Binding-site contacts:
Ligand atom O5 contacts residue ASN57 of chain 1.A at 2.5 Å (h-bond).
Ligand atom O7 contacts residue ASN57 of chain 1.A at 3.5 Å (h-bond).
Ligand atom C6 contacts residue ARG14 of chain 1.A at 4.3 Å.
Ligand atom C5 contacts residue ARG14 of chain 1.A at 3.8 Å.
Ligand atom C5 contacts residue ASN57 of chain 1.A at 3.7 Å.
Ligand atom C3 contacts residue ASN57 of chain 1.A at 3.8 Å.
Ligand atom O5 contacts residue ARG14 of chain 1.A at 3.8 Å.
Ligand atom C2 contacts residue ASN57 of chain 1.A at 2.5 Å.
Ligand atom C6 contacts residue ASP3 of chain 1.A at 4.0 Å.
Ligand atom C4 contacts residue ASN57 of chain 1.A at 4.3 Å.
Ligand atom C1 contacts residue ARG14 of chain 1.A at 4.1 Å.
Ligand atom C5 contacts residue ASP3 of chain 1.A at 4.5 Å.
Ligand atom C1 contacts residue ASN57 of chain 1.A at 1.5 Å.
Ligand atom N2 contacts residue ASN57 of chain 1.A at 2.9 Å (h-bond).
Ligand atom C7 contacts residue ASN57 of chain 1.A at 3.4 Å.

Sequence of chain 1.A:
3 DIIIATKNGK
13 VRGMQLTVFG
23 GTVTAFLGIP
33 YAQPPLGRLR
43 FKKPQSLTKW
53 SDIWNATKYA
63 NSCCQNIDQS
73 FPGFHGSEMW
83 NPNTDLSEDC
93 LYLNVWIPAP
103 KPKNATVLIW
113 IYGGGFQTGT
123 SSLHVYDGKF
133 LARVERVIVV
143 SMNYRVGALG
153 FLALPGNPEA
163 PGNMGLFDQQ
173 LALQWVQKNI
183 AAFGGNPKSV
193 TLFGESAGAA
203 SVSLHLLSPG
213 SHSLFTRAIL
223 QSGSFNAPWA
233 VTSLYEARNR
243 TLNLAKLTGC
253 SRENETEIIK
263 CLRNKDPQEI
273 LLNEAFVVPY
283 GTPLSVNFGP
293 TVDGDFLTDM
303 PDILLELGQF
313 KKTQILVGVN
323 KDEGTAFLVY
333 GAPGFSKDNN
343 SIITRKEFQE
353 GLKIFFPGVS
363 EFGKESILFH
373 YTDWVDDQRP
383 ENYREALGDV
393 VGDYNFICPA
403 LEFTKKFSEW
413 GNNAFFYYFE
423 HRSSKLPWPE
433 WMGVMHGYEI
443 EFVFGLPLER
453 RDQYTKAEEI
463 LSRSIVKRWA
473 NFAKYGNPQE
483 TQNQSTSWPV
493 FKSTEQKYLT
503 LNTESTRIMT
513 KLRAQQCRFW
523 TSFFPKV

A small-molecule ligand and the protein it binds are described below.
Small molecule (SMILES): CC(=O)N[C@H]1CO[C@H](CO[C@@H]2O[C@@H](C)[C@@H](O)[C@@H](O)[C@@H]2O)[C@@H](O)[C@@H]1O